Sequence of chain 3.A:
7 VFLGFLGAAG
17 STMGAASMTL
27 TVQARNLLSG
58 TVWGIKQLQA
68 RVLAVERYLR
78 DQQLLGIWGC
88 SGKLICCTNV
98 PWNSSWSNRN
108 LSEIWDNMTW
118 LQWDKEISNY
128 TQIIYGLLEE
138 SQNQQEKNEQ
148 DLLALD

The protein below binds the small molecule below.
Small molecule (SMILES): CC(=O)N[C@H]1[C@H](O[C@H]2[C@H](O)[C@@H](NC(C)=O)CO[C@@H]2CO)O[C@H](CO)[C@@H](O)[C@@H]1O

Binding-site contacts:
Ligand atom O7 contacts residue THR18 of chain 3.A at 4.5 Å.
Ligand atom C7 contacts residue SER17 of chain 3.A at 3.6 Å.
Ligand atom C3 contacts residue ASN58 of chain 3.B at 3.8 Å.
Ligand atom C8 contacts residue ASN58 of chain 3.B at 4.2 Å.
Ligand atom C7 contacts residue ASN58 of chain 3.B at 3.0 Å.
Ligand atom N2 contacts residue GLU57 of chain 3.B at 4.0 Å.
Ligand atom C7 contacts residue GLY16 of chain 3.A at 4.2 Å.
Ligand atom O7 contacts residue GLU57 of chain 3.B at 4.2 Å.
Ligand atom C5 contacts residue ASN58 of chain 3.B at 3.6 Å.
Ligand atom O7 contacts residue ASN58 of chain 3.B at 2.6 Å (h-bond).
Ligand atom C2 contacts residue ASN58 of chain 3.B at 2.5 Å.
Ligand atom C7 contacts residue GLU57 of chain 3.B at 4.1 Å.
Ligand atom O7 contacts residue SER17 of chain 3.A at 3.0 Å.
Ligand atom N2 contacts residue ASN58 of chain 3.B at 2.9 Å (h-bond).
Ligand atom O7 contacts residue GLY16 of chain 3.A at 3.1 Å (h-bond).
Ligand atom C1 contacts residue ASN58 of chain 3.B at 1.4 Å.
Ligand atom O5 contacts residue ASN58 of chain 3.B at 2.4 Å (h-bond).
Ligand atom C8 contacts residue SER17 of chain 3.A at 3.1 Å.
Ligand atom C4 contacts residue ASN58 of chain 3.B at 4.2 Å.
Ligand atom C8 contacts residue GLU57 of chain 3.B at 3.5 Å.

Sequence of chain 3.B:
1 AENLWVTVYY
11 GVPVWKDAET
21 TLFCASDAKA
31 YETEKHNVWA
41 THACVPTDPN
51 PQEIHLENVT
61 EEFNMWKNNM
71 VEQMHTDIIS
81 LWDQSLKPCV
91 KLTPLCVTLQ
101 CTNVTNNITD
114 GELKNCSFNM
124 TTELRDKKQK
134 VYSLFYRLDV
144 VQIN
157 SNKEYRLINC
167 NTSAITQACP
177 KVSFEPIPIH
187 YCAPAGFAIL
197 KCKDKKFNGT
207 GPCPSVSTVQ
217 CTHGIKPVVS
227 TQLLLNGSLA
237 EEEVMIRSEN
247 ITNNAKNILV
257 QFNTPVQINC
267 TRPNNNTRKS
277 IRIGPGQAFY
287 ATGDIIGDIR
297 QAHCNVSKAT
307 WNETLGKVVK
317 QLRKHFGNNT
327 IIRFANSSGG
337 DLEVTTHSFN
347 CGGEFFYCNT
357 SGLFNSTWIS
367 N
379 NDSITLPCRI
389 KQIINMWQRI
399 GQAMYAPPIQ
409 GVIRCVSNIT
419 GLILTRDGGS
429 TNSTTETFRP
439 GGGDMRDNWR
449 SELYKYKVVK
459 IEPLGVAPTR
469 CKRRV